A small-molecule ligand and the protein it binds are described below.
Small molecule (SMILES): Nc1nc2c(ncn2[C@@H]2O[C@H](CO[P](=O)(O)O[P](=O)(O)NP(=O)(O)O)[C@@H](O)[C@H]2O)c(=O)[nH]1

Binding-site contacts:
Ligand atom O1B contacts residue GLY13 of chain 1.A at 3.5 Å (h-bond).
Ligand atom O6 contacts residue LYS117 of chain 1.A at 3.3 Å.
Ligand atom PG contacts residue MG1 of chain 1.D at 3.2 Å.
Ligand atom O6 contacts residue SER145 of chain 1.A at 3.5 Å.
Ligand atom O4' contacts residue LYS117 of chain 1.A at 3.3 Å (salt-bridge).
Ligand atom O1B contacts residue LYS16 of chain 1.A at 2.9 Å (salt-bridge).
Ligand atom N2 contacts residue LEU120 of chain 1.A at 3.5 Å.
Ligand atom O2A contacts residue TYR32 of chain 1.A at 3.6 Å.
Ligand atom O1B contacts residue VAL14 of chain 1.A at 3.3 Å (h-bond).
Ligand atom O1G contacts residue TYR32 of chain 1.A at 2.7 Å (h-bond).
Ligand atom C3' contacts residue GLU31 of chain 1.A at 3.5 Å.
Ligand atom O3G contacts residue GLY60 of chain 1.A at 2.9 Å (h-bond).
Ligand atom O1A contacts residue GLY15 of chain 1.A at 3.3 Å.
Ligand atom O1G contacts residue PRO34 of chain 1.A at 3.5 Å.
Ligand atom N1 contacts residue ASP119 of chain 1.A at 2.8 Å (salt-bridge).
Ligand atom O3G contacts residue GLY12 of chain 1.A at 3.4 Å.
Ligand atom O1B contacts residue GLY15 of chain 1.A at 3.0 Å (h-bond).
Ligand atom O2' contacts residue VAL29 of chain 1.A at 2.7 Å (h-bond).
Ligand atom O2B contacts residue SER17 of chain 1.A at 3.0 Å (h-bond).
Ligand atom O2B contacts residue MG1 of chain 1.D at 2.1 Å.
Ligand atom O2B contacts residue LYS16 of chain 1.A at 3.5 Å (salt-bridge).
Ligand atom O3' contacts residue ASP30 of chain 1.A at 2.9 Å (salt-bridge).
Ligand atom PB contacts residue MG1 of chain 1.D at 3.3 Å.
Ligand atom O1A contacts residue SER17 of chain 1.A at 3.4 Å (h-bond).
Ligand atom O6 contacts residue ASN116 of chain 1.A at 3.4 Å (h-bond).
Ligand atom O2G contacts residue THR35 of chain 1.A at 3.0 Å (h-bond).
Ligand atom O2G contacts residue MG1 of chain 1.D at 2.1 Å.
Ligand atom N2 contacts residue ASP119 of chain 1.A at 3.0 Å (salt-bridge).
Ligand atom O2' contacts residue PHE28 of chain 1.A at 3.1 Å.
Ligand atom C2' contacts residue VAL29 of chain 1.A at 3.4 Å (hydrophobic).
Ligand atom O6 contacts residue ALA146 of chain 1.A at 2.9 Å (h-bond).
Ligand atom O3A contacts residue GLY15 of chain 1.A at 3.2 Å (h-bond).
Ligand atom N3B contacts residue MG1 of chain 1.D at 3.4 Å.
Ligand atom O2' contacts residue ASP30 of chain 1.A at 3.1 Å (salt-bridge).
Ligand atom N3B contacts residue GLY13 of chain 1.A at 3.1 Å (h-bond).
Ligand atom O3G contacts residue LYS16 of chain 1.A at 2.6 Å (salt-bridge).
Ligand atom N7 contacts residue ASN116 of chain 1.A at 3.1 Å (h-bond).
Ligand atom O1A contacts residue ALA18 of chain 1.A at 2.9 Å (h-bond).
Ligand atom O6 contacts residue ASP119 of chain 1.A at 3.5 Å (salt-bridge).
Ligand atom C6 contacts residue LYS117 of chain 1.A at 3.6 Å.

Sequence of chain 1.A:
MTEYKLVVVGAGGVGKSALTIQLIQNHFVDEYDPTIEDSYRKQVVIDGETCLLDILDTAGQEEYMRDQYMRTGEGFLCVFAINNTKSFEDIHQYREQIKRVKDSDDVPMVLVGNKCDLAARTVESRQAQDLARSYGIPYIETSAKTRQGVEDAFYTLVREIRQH